A protein and the small-molecule ligand that binds it are described below.
Small molecule (SMILES): N[C@@H](Cc1c[nH]c[nH+]1)C(=O)O

Binding-site contacts:
Ligand atom O contacts residue ALA74 of chain 1.B at 3.8 Å.
Ligand atom CE1 contacts residue HEM1 of chain 1.E at 3.6 Å.
Ligand atom CG contacts residue HEM1 of chain 1.E at 4.3 Å.
Ligand atom C contacts residue ALA74 of chain 1.B at 4.3 Å (hydrophobic).
Ligand atom ND1 contacts residue LEU159 of chain 1.B at 4.5 Å.
Ligand atom NE2 contacts residue GLY229 of chain 1.B at 3.8 Å.
Ligand atom ND1 contacts residue THR233 of chain 1.B at 3.6 Å (h-bond).
Ligand atom OXT contacts residue ALA74 of chain 1.B at 4.2 Å.
Ligand atom CG contacts residue LEU228 of chain 1.B at 4.3 Å (hydrophobic).
Ligand atom CE1 contacts residue THR233 of chain 1.B at 3.3 Å.
Ligand atom CB contacts residue GLY229 of chain 1.B at 4.5 Å.
Ligand atom C contacts residue LEU69 of chain 1.B at 3.7 Å (hydrophobic).
Ligand atom O contacts residue LEU69 of chain 1.B at 4.0 Å.
Ligand atom CG contacts residue GLY229 of chain 1.B at 4.1 Å.
Ligand atom N contacts residue LEU69 of chain 1.B at 3.9 Å.
Ligand atom OXT contacts residue HEM1 of chain 1.E at 4.0 Å.
Ligand atom O contacts residue HEM1 of chain 1.E at 3.5 Å.
Ligand atom CB contacts residue LEU228 of chain 1.B at 3.9 Å (hydrophobic).
Ligand atom OXT contacts residue LEU69 of chain 1.B at 4.1 Å.
Ligand atom CG contacts residue THR233 of chain 1.B at 4.5 Å.
Ligand atom CD2 contacts residue GLY229 of chain 1.B at 3.7 Å.
Ligand atom CE1 contacts residue GLY229 of chain 1.B at 4.2 Å.
Ligand atom C contacts residue HEM1 of chain 1.E at 4.3 Å.
Ligand atom N contacts residue LEU159 of chain 1.B at 4.3 Å.
Ligand atom ND1 contacts residue GLY229 of chain 1.B at 4.4 Å.
Ligand atom CA contacts residue LEU69 of chain 1.B at 3.5 Å (hydrophobic).
Ligand atom NE2 contacts residue THR233 of chain 1.B at 4.0 Å.
Ligand atom NE2 contacts residue HEM1 of chain 1.E at 2.6 Å.
Ligand atom CD2 contacts residue HEM1 of chain 1.E at 3.1 Å.

Sequence of chain 1.B:
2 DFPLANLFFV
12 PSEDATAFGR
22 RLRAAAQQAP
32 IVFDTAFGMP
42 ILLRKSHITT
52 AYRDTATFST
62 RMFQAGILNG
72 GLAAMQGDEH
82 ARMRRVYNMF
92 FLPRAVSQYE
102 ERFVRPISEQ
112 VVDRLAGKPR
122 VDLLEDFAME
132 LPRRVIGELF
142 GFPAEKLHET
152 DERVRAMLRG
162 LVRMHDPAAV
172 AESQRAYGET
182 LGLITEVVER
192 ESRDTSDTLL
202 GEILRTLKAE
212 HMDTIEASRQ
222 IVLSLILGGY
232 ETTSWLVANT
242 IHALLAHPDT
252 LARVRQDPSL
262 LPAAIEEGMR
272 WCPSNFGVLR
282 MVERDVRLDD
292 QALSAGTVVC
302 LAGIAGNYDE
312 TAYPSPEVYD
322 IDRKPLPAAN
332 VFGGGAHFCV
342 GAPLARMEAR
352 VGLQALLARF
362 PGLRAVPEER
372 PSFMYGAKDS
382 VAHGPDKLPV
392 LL